Binding-site contacts:
Ligand atom O5 contacts residue GLU122 of chain 1.B at 4.3 Å.
Ligand atom C6 contacts residue GLU122 of chain 1.B at 3.3 Å.
Ligand atom C6 contacts residue VAL34 of chain 1.B at 4.2 Å (hydrophobic).
Ligand atom O3 contacts residue HIS36 of chain 1.B at 4.3 Å.
Ligand atom O3 contacts residue ASP38 of chain 1.B at 2.7 Å (salt-bridge).
Ligand atom O4 contacts residue HIS19 of chain 1.B at 2.7 Å (h-bond).
Ligand atom O6 contacts residue LYS21 of chain 1.B at 3.4 Å.
Ligand atom C2 contacts residue HIS40 of chain 1.B at 4.3 Å.
Ligand atom C2 contacts residue GLY22 of chain 1.B at 4.3 Å.
Ligand atom C4 contacts residue HIS19 of chain 1.B at 3.3 Å.
Ligand atom O4 contacts residue HIS40 of chain 1.B at 2.9 Å (h-bond).
Ligand atom C5 contacts residue GLU122 of chain 1.B at 3.7 Å.
Ligand atom O7 contacts residue ARG42 of chain 1.B at 3.5 Å (salt-bridge).
Ligand atom O5 contacts residue GLY22 of chain 1.B at 3.1 Å.
Ligand atom C1 contacts residue GLY22 of chain 1.B at 3.6 Å.
Ligand atom C5 contacts residue HIS36 of chain 1.B at 3.7 Å.
Ligand atom C6 contacts residue HIS36 of chain 1.B at 3.9 Å.
Ligand atom C3 contacts residue HIS36 of chain 1.B at 4.0 Å.
Ligand atom C6 contacts residue HIS19 of chain 1.B at 3.9 Å.
Ligand atom C6 contacts residue PRO20 of chain 1.B at 3.6 Å (hydrophobic).
Ligand atom C5 contacts residue HIS19 of chain 1.B at 4.2 Å.
Ligand atom C1 contacts residue GLY23 of chain 1.B at 4.3 Å.
Ligand atom C6 contacts residue LYS21 of chain 1.B at 4.2 Å.
Ligand atom O4 contacts residue GLY23 of chain 1.B at 3.5 Å.
Ligand atom O5 contacts residue GLY23 of chain 1.B at 3.4 Å (h-bond).
Ligand atom C4 contacts residue HIS40 of chain 1.B at 3.9 Å.
Ligand atom O6 contacts residue GLY23 of chain 1.B at 4.2 Å.
Ligand atom C3 contacts residue HIS40 of chain 1.B at 3.9 Å.
Ligand atom C3 contacts residue ASP38 of chain 1.B at 3.5 Å.
Ligand atom O6 contacts residue GLY22 of chain 1.B at 2.8 Å (h-bond).
Ligand atom C5 contacts residue GLY22 of chain 1.B at 4.1 Å.
Ligand atom O3 contacts residue HIS40 of chain 1.B at 3.0 Å (h-bond).
Ligand atom C6 contacts residue GLY22 of chain 1.B at 3.5 Å.
Ligand atom C6 contacts residue GLY23 of chain 1.B at 3.9 Å.
Ligand atom O6 contacts residue VAL34 of chain 1.B at 3.8 Å.
Ligand atom O6 contacts residue PRO20 of chain 1.B at 3.7 Å.
Ligand atom O6 contacts residue GLU122 of chain 1.B at 2.6 Å (salt-bridge).
Ligand atom O3 contacts residue HIS19 of chain 1.B at 4.3 Å.
Ligand atom C4 contacts residue HIS36 of chain 1.B at 3.9 Å.
Ligand atom C5 contacts residue GLY23 of chain 1.B at 4.2 Å.

A small-molecule ligand and the protein it binds are described below.
Small molecule (SMILES): CC(=O)N[C@@H]1[C@@H](O)[C@@H](O)[C@@H](CO)O[C@@H]1O

Sequence of chain 1.B:
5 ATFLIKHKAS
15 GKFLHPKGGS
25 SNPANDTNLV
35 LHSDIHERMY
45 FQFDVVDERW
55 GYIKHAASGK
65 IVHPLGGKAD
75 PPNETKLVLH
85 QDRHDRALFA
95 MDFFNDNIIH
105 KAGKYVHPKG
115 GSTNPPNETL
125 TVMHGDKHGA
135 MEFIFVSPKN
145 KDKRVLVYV